A protein and the small-molecule ligand that binds it are described below.
Small molecule (SMILES): CC(=O)N[C@H]1[C@H](O[C@H]2[C@H](O)[C@@H](NC(C)=O)CO[C@@H]2CO)O[C@H](CO)[C@@H](O)[C@@H]1O

Binding-site contacts:
Ligand atom N2 contacts residue ASN99 of chain 1.B at 2.9 Å (h-bond).
Ligand atom C8 contacts residue GLU100 of chain 1.B at 4.1 Å.
Ligand atom C7 contacts residue GLU100 of chain 1.B at 4.5 Å.
Ligand atom N2 contacts residue GLU100 of chain 1.B at 4.1 Å.
Ligand atom C3 contacts residue ASN99 of chain 1.B at 3.9 Å.
Ligand atom O7 contacts residue ASN99 of chain 1.B at 3.1 Å (h-bond).
Ligand atom C7 contacts residue ASN99 of chain 1.B at 3.2 Å.
Ligand atom O6 contacts residue MET80 of chain 1.B at 4.0 Å.
Ligand atom C8 contacts residue ASN99 of chain 1.B at 3.1 Å.
Ligand atom C4 contacts residue ASN99 of chain 1.B at 4.3 Å.
Ligand atom C5 contacts residue ASN99 of chain 1.B at 3.8 Å.
Ligand atom C1 contacts residue ASN99 of chain 1.B at 1.5 Å.
Ligand atom O5 contacts residue ASN99 of chain 1.B at 2.5 Å (h-bond).
Ligand atom C2 contacts residue ASN99 of chain 1.B at 2.5 Å.

Sequence of chain 1.B:
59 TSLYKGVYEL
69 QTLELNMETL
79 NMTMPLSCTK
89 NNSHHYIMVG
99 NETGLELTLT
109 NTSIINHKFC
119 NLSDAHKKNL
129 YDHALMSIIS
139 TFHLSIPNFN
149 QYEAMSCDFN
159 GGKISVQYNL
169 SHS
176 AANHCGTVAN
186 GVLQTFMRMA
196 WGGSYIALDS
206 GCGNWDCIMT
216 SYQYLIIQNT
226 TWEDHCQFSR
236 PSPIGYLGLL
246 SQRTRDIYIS